A small-molecule ligand and the protein it binds are described below.
Small molecule (SMILES): OC[C@H]1OC[C@H](O)[C@@H]1O

Sequence of chain 1.A:
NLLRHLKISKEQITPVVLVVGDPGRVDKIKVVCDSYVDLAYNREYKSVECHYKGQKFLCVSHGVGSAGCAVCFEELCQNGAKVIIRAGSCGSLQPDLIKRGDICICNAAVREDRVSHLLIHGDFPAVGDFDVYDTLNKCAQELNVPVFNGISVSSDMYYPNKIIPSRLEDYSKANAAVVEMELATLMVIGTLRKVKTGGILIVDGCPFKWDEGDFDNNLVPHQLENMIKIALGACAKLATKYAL

Binding-site contacts:
Ligand atom C3 contacts residue GLU184 of chain 1.B at 3.4 Å.
Ligand atom C1 contacts residue ARG88 of chain 1.B at 4.1 Å.
Ligand atom C2 contacts residue MET183 of chain 1.B at 3.8 Å (hydrophobic).
Ligand atom O2 contacts residue MET183 of chain 1.B at 2.9 Å (h-bond).
Ligand atom O2 contacts residue GLU182 of chain 1.B at 3.4 Å.
Ligand atom C3 contacts residue MET183 of chain 1.B at 3.7 Å (hydrophobic).
Ligand atom C2 contacts residue SER91 of chain 1.B at 4.1 Å.
Ligand atom C1 contacts residue HPA1 of chain 1.R at 2.6 Å.
Ligand atom O2 contacts residue SER91 of chain 1.B at 4.0 Å.
Ligand atom O3 contacts residue GLU184 of chain 1.B at 2.6 Å (salt-bridge).
Ligand atom O4 contacts residue ARG45 of chain 1.A at 3.8 Å.
Ligand atom O3 contacts residue ART1 of chain 1.T at 2.5 Å (h-bond).
Ligand atom O4 contacts residue ART1 of chain 1.T at 3.1 Å (h-bond).
Ligand atom O5 contacts residue TYR160 of chain 1.B at 3.8 Å.
Ligand atom C5 contacts residue MET183 of chain 1.B at 4.2 Å (hydrophobic).
Ligand atom C2 contacts residue ARG88 of chain 1.B at 4.2 Å.
Ligand atom O4 contacts residue HPA1 of chain 1.R at 3.0 Å (h-bond).
Ligand atom C2 contacts residue GLU184 of chain 1.B at 3.6 Å.
Ligand atom C5 contacts residue TYR160 of chain 1.B at 3.8 Å (hydrophobic).
Ligand atom O3 contacts residue ARG45 of chain 1.A at 4.1 Å.
Ligand atom C4 contacts residue ARG45 of chain 1.A at 3.8 Å.
Ligand atom O2 contacts residue ART1 of chain 1.T at 3.0 Å (h-bond).
Ligand atom O5 contacts residue HPA1 of chain 1.R at 4.2 Å.
Ligand atom O2 contacts residue GLU184 of chain 1.B at 2.5 Å (salt-bridge).
Ligand atom C3 contacts residue ART1 of chain 1.T at 3.4 Å.
Ligand atom C4 contacts residue HPA1 of chain 1.R at 3.8 Å.
Ligand atom C2 contacts residue GLU182 of chain 1.B at 4.1 Å.
Ligand atom O3 contacts residue VAL66 of chain 1.B at 3.8 Å.
Ligand atom C5 contacts residue HIS7 of chain 1.A at 3.6 Å.
Ligand atom O2 contacts residue ARG88 of chain 1.B at 3.1 Å (salt-bridge).
Ligand atom O5 contacts residue ARG45 of chain 1.A at 4.0 Å.
Ligand atom O5 contacts residue HIS7 of chain 1.A at 2.8 Å (h-bond).
Ligand atom C3 contacts residue VAL66 of chain 1.B at 4.2 Å (hydrophobic).
Ligand atom O4 contacts residue SER91 of chain 1.B at 3.0 Å (h-bond).
Ligand atom C2 contacts residue ART1 of chain 1.T at 3.1 Å.
Ligand atom C5 contacts residue HPA1 of chain 1.R at 3.8 Å.
Ligand atom C4 contacts residue ART1 of chain 1.T at 3.5 Å.
Ligand atom C1 contacts residue ART1 of chain 1.T at 2.3 Å.
Ligand atom C2 contacts residue HPA1 of chain 1.R at 3.3 Å.
Ligand atom C1 contacts residue SER91 of chain 1.B at 3.0 Å.

Sequence of chain 1.B:
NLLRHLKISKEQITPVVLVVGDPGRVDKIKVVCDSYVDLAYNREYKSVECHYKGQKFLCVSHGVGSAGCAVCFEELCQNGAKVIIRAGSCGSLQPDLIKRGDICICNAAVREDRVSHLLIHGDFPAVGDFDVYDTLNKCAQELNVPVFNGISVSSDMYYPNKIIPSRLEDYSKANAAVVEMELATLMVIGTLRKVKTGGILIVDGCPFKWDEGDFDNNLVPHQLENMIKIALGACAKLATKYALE